Sequence of chain 1.A:
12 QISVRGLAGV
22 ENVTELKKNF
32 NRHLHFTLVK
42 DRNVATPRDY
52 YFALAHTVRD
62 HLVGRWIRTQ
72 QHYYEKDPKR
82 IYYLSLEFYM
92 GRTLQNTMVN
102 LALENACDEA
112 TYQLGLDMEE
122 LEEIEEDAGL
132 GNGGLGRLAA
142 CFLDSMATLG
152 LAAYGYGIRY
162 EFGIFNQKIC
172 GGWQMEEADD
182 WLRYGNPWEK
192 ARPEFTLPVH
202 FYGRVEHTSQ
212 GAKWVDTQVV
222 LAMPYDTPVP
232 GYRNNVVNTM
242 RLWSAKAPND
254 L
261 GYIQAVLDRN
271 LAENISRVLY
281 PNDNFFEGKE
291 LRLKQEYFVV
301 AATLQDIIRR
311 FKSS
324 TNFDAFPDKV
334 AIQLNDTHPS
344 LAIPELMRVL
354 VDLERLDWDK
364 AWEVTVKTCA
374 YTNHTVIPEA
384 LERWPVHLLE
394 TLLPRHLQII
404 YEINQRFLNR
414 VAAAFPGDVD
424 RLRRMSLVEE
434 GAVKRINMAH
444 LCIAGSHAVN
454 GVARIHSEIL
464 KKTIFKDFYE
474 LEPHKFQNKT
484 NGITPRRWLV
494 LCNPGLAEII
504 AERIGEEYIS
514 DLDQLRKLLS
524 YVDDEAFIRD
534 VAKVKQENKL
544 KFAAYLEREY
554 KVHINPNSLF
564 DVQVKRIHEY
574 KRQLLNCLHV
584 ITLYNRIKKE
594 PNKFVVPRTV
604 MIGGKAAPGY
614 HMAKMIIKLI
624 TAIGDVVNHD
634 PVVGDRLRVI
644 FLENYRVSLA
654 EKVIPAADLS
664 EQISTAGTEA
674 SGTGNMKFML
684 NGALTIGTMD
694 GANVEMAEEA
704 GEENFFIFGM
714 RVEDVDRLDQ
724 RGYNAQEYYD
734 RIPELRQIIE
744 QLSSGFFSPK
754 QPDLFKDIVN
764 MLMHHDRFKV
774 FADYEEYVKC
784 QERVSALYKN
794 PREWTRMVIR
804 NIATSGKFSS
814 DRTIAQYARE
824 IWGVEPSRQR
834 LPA

Binding-site contacts:
Ligand atom O3 contacts residue GLU433 of chain 1.A at 3.7 Å.
Ligand atom C1 contacts residue VAL431 of chain 1.A at 4.0 Å (hydrophobic).
Ligand atom C6 contacts residue SER429 of chain 1.A at 3.4 Å.
Ligand atom O6 contacts residue LEU411 of chain 1.A at 4.0 Å.
Ligand atom C5 contacts residue ASN407 of chain 1.A at 4.1 Å.
Ligand atom O6 contacts residue LEU425 of chain 1.A at 3.6 Å.
Ligand atom C6 contacts residue TYR404 of chain 1.A at 3.4 Å (hydrophobic).
Ligand atom O5 contacts residue VAL431 of chain 1.A at 3.7 Å.
Ligand atom C1 contacts residue ASN407 of chain 1.A at 4.3 Å.
Ligand atom C4 contacts residue TYR404 of chain 1.A at 3.8 Å (hydrophobic).
Ligand atom C5 contacts residue TYR404 of chain 1.A at 4.3 Å (hydrophobic).
Ligand atom O6 contacts residue ASN412 of chain 1.A at 3.3 Å (h-bond).
Ligand atom O6 contacts residue GLU405 of chain 1.A at 3.1 Å (salt-bridge).
Ligand atom O3 contacts residue TYR404 of chain 1.A at 4.2 Å.
Ligand atom C6 contacts residue GLN408 of chain 1.A at 4.0 Å.
Ligand atom C5 contacts residue GLN408 of chain 1.A at 4.1 Å.
Ligand atom C6 contacts residue ASN407 of chain 1.A at 3.7 Å.
Ligand atom C2 contacts residue VAL431 of chain 1.A at 4.1 Å (hydrophobic).
Ligand atom C4 contacts residue GLU433 of chain 1.A at 3.7 Å.
Ligand atom C3 contacts residue LYS437 of chain 1.A at 3.6 Å.
Ligand atom C1 contacts residue TYR404 of chain 1.A at 3.5 Å (hydrophobic).
Ligand atom C1 contacts residue GLU433 of chain 1.A at 3.9 Å.
Ligand atom O3 contacts residue LYS437 of chain 1.A at 3.0 Å (salt-bridge).
Ligand atom C2 contacts residue LYS437 of chain 1.A at 3.2 Å.
Ligand atom O6 contacts residue ASN407 of chain 1.A at 2.7 Å (h-bond).
Ligand atom C3 contacts residue GLU433 of chain 1.A at 4.2 Å.
Ligand atom C2 contacts residue GLU433 of chain 1.A at 4.0 Å.
Ligand atom C6 contacts residue GLU405 of chain 1.A at 3.5 Å.
Ligand atom O6 contacts residue VAL431 of chain 1.A at 3.8 Å.
Ligand atom O6 contacts residue SER429 of chain 1.A at 2.7 Å (h-bond).
Ligand atom O2 contacts residue LYS437 of chain 1.A at 2.7 Å (salt-bridge).
Ligand atom O2 contacts residue GLU433 of chain 1.A at 3.2 Å (salt-bridge).
Ligand atom O5 contacts residue LEU425 of chain 1.A at 4.0 Å.
Ligand atom O5 contacts residue TYR404 of chain 1.A at 3.1 Å.
Ligand atom C2 contacts residue TYR404 of chain 1.A at 4.2 Å (hydrophobic).
Ligand atom O6 contacts residue GLN408 of chain 1.A at 3.4 Å (h-bond).
Ligand atom O5 contacts residue ASN407 of chain 1.A at 3.3 Å (h-bond).
Ligand atom O6 contacts residue GLU433 of chain 1.A at 3.7 Å.
Ligand atom C6 contacts residue LEU411 of chain 1.A at 3.4 Å (hydrophobic).
Ligand atom O6 contacts residue TYR404 of chain 1.A at 3.3 Å (h-bond).

This protein binds this small molecule.
Small molecule (SMILES): OC[C@H]1O[C@@H]2O[C@H]3[C@H](O)[C@@H](O)[C@@H](O[C@H]4[C@H](O)[C@@H](O)[C@@H](O[C@H]5[C@H](O)[C@@H](O)[C@@H](O[C@H]6[C@H](O)[C@@H](O)[C@@H](O[C@H]7[C@H](O)[C@@H](O)[C@@H](O[C@H]8[C@H](O)[C@@H](O)[C@@H](O[C@H]9[C@H](O)[C@@H](O)[C@@H](O[C@H]1[C@H](O)[C@H]2O)O[C@@H]9CO)O[C@@H]8CO)O[C@@H]7CO)O[C@@H]6CO)O[C@@H]5CO)O[C@@H]4CO)O[C@@H]3CO